Binding-site contacts:
Ligand atom C16 contacts residue ASP218 of chain 3.A at 3.2 Å.
Ligand atom C15 contacts residue SER91 of chain 3.A at 3.4 Å.
Ligand atom C1 contacts residue VAL181 of chain 3.A at 3.8 Å (hydrophobic).
Ligand atom C2 contacts residue TYR160 of chain 3.A at 3.6 Å (hydrophobic).
Ligand atom C5 contacts residue CYS92 of chain 3.A at 3.5 Å (hydrophobic).
Ligand atom C6 contacts residue ASP206 of chain 3.A at 3.5 Å.
Ligand atom C contacts residue MET159 of chain 3.A at 3.6 Å (hydrophobic).
Ligand atom C5 contacts residue ASP218 of chain 3.A at 3.6 Å.
Ligand atom C16 contacts residue TYR160 of chain 3.A at 3.4 Å (hydrophobic).
Ligand atom C6 contacts residue ASP218 of chain 3.A at 3.4 Å.
Ligand atom C6 contacts residue CYS92 of chain 3.A at 3.2 Å (hydrophobic).
Ligand atom O contacts residue MET159 of chain 3.A at 3.7 Å.
Ligand atom C1 contacts residue TYR160 of chain 3.A at 3.6 Å (hydrophobic).
Ligand atom C14 contacts residue PO41 of chain 3.C at 3.5 Å.
Ligand atom C6 contacts residue GLY93 of chain 3.A at 3.3 Å.
Ligand atom C8 contacts residue TRP212 of chain 3.A at 3.6 Å (hydrophobic).
Ligand atom C18 contacts residue VAL66 of chain 3.A at 3.8 Å (hydrophobic).
Ligand atom N1 contacts residue TYR160 of chain 3.A at 3.7 Å.
Ligand atom C9 contacts residue VAL181 of chain 3.A at 3.7 Å (hydrophobic).
Ligand atom N contacts residue ASP218 of chain 3.A at 3.7 Å.
Ligand atom C12 contacts residue MET183 of chain 3.A at 3.6 Å (hydrophobic).
Ligand atom C contacts residue SER157 of chain 3.A at 3.5 Å.
Ligand atom C19 contacts residue VAL66 of chain 3.A at 3.8 Å (hydrophobic).
Ligand atom N contacts residue GLY93 of chain 3.A at 3.3 Å.
Ligand atom C contacts residue MET183 of chain 3.A at 3.4 Å (hydrophobic).
Ligand atom C4 contacts residue ASP218 of chain 3.A at 3.8 Å.
Ligand atom C8 contacts residue VAL181 of chain 3.A at 3.6 Å (hydrophobic).
Ligand atom O1 contacts residue GLU182 of chain 3.A at 3.2 Å.
Ligand atom C15 contacts residue ASP218 of chain 3.A at 3.3 Å.
Ligand atom C14 contacts residue SER91 of chain 3.A at 3.5 Å.
Ligand atom N contacts residue CYS92 of chain 3.A at 3.8 Å.
Ligand atom C19 contacts residue HIS7 of chain 4.A at 3.5 Å.
Ligand atom O contacts residue TYR160 of chain 3.A at 3.8 Å.
Ligand atom O1 contacts residue MET183 of chain 3.A at 3.3 Å.
Ligand atom C14 contacts residue ARG45 of chain 4.A at 3.5 Å.
Ligand atom C16 contacts residue HIS7 of chain 4.A at 3.5 Å.
Ligand atom C13 contacts residue PO41 of chain 3.C at 3.8 Å.
Ligand atom O contacts residue VAL181 of chain 3.A at 3.8 Å.
Ligand atom C5 contacts residue GLY93 of chain 3.A at 3.8 Å.
Ligand atom N1 contacts residue ASP218 of chain 3.A at 2.7 Å (salt-bridge).

Sequence of chain 3.A:
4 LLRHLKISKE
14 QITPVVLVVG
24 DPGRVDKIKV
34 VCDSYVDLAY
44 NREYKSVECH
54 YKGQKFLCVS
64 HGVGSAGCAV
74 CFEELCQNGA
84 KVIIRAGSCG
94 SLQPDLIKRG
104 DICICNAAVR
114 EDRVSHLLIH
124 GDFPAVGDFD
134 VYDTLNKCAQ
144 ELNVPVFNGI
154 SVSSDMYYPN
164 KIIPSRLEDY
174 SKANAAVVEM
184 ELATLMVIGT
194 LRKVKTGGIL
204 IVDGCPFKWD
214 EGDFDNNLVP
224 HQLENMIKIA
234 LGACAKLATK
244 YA

Sequence of chain 4.A:
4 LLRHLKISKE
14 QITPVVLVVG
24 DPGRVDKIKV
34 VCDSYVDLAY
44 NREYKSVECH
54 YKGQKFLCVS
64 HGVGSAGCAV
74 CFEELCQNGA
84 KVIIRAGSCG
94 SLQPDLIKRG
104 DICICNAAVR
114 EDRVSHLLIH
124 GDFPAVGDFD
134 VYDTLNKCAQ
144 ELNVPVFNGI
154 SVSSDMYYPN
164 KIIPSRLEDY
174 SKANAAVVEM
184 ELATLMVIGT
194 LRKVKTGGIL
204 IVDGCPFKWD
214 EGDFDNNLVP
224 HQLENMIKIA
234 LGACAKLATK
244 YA

The protein below binds the small molecule below.
Small molecule (SMILES): C=C[C@H]1C[N@@]2CC[C@H]1C[C@H]2[C@H](O)c1ccnc2ccc(OC)cc12